Sequence of chain 2.A:
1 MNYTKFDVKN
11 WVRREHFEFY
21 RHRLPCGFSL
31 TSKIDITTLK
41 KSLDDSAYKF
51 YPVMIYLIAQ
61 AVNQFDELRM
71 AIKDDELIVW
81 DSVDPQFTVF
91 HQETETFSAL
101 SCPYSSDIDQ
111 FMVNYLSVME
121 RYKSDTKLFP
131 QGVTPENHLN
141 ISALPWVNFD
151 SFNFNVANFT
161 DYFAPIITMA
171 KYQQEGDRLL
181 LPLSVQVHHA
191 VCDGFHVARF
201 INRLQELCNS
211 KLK

Sequence of chain 3.A:
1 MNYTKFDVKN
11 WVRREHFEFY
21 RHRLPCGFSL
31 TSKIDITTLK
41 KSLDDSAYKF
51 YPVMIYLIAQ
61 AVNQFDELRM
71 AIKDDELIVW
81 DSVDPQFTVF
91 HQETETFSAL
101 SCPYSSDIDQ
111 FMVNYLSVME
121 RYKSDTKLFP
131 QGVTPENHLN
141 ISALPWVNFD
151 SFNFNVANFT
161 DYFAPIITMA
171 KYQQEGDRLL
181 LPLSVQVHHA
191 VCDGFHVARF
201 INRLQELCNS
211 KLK

The small molecule below binds the protein below.
Small molecule (SMILES): O=C(N[C@H](CO)[C@H](O)c1ccc([N+](=O)[O-])cc1)C(Cl)Cl

Binding-site contacts:
Ligand atom O5 contacts residue ASN140 of chain 2.A at 3.4 Å.
Ligand atom C10 contacts residue ASN140 of chain 2.A at 4.2 Å.
Ligand atom C2 contacts residue TYR20 of chain 3.A at 3.6 Å (hydrophobic).
Ligand atom C4 contacts residue THR88 of chain 2.A at 3.9 Å.
Ligand atom C3 contacts residue PHE154 of chain 2.A at 4.2 Å (hydrophobic).
Ligand atom CL1 contacts residue LEU128 of chain 2.A at 4.0 Å.
Ligand atom C9 contacts residue ILE166 of chain 2.A at 3.7 Å (hydrophobic).
Ligand atom O4 contacts residue PHE154 of chain 2.A at 3.5 Å.
Ligand atom C1 contacts residue ASN140 of chain 2.A at 3.7 Å.
Ligand atom O2 contacts residue TYR20 of chain 3.A at 2.8 Å (h-bond).
Ligand atom C10 contacts residue TYR162 of chain 2.A at 4.2 Å (hydrophobic).
Ligand atom C8 contacts residue ILE166 of chain 2.A at 4.0 Å (hydrophobic).
Ligand atom C4 contacts residue SER142 of chain 2.A at 4.0 Å.
Ligand atom O9B contacts residue LEU24 of chain 3.A at 4.2 Å.
Ligand atom N9 contacts residue TYR162 of chain 2.A at 4.2 Å.
Ligand atom CL2 contacts residue PHE19 of chain 3.A at 4.2 Å.
Ligand atom CL1 contacts residue PHE129 of chain 2.A at 3.6 Å.
Ligand atom C10 contacts residue ILE166 of chain 2.A at 4.0 Å (hydrophobic).
Ligand atom C5 contacts residue PHE154 of chain 2.A at 3.8 Å (hydrophobic).
Ligand atom C11 contacts residue ASN140 of chain 2.A at 3.7 Å.
Ligand atom C7 contacts residue PHE154 of chain 2.A at 4.0 Å (hydrophobic).
Ligand atom CL2 contacts residue PHE129 of chain 2.A at 4.0 Å.
Ligand atom C2 contacts residue ASN140 of chain 2.A at 4.3 Å.
Ligand atom CL1 contacts residue TYR20 of chain 3.A at 3.9 Å.
Ligand atom C9 contacts residue LEU24 of chain 3.A at 4.2 Å (hydrophobic).
Ligand atom N2 contacts residue ASN140 of chain 2.A at 3.9 Å.
Ligand atom C5 contacts residue ILE166 of chain 2.A at 3.9 Å (hydrophobic).
Ligand atom O9A contacts residue ILE166 of chain 2.A at 4.2 Å.
Ligand atom O9A contacts residue LEU24 of chain 3.A at 4.0 Å.
Ligand atom O4 contacts residue SER142 of chain 2.A at 3.6 Å.
Ligand atom C6 contacts residue ILE166 of chain 2.A at 3.9 Å (hydrophobic).
Ligand atom O9A contacts residue VAL156 of chain 2.A at 3.3 Å.
Ligand atom C7 contacts residue ILE166 of chain 2.A at 4.3 Å (hydrophobic).
Ligand atom O5 contacts residue ILE166 of chain 2.A at 3.8 Å.
Ligand atom C11 contacts residue ILE166 of chain 2.A at 4.2 Å (hydrophobic).
Ligand atom O9B contacts residue TYR162 of chain 2.A at 3.4 Å.
Ligand atom C1 contacts residue GLN86 of chain 2.A at 4.0 Å.
Ligand atom N9 contacts residue LEU24 of chain 3.A at 4.0 Å.
Ligand atom N9 contacts residue ILE166 of chain 2.A at 3.9 Å.
Ligand atom CL1 contacts residue ALA99 of chain 2.A at 3.9 Å.